Binding-site contacts:
Ligand atom O2 contacts residue ALA52 of chain 1.A at 4.2 Å.
Ligand atom C2 contacts residue GLN55 of chain 1.A at 4.1 Å.
Ligand atom C6 contacts residue ALA56 of chain 1.A at 4.1 Å (hydrophobic).
Ligand atom O3 contacts residue ALA56 of chain 1.A at 4.0 Å.
Ligand atom O3 contacts residue GLN55 of chain 1.A at 4.0 Å.
Ligand atom C2 contacts residue ALA52 of chain 1.A at 3.8 Å (hydrophobic).
Ligand atom C3 contacts residue ALA52 of chain 1.A at 4.4 Å (hydrophobic).
Ligand atom C6 contacts residue ALA52 of chain 1.A at 4.0 Å (hydrophobic).
Ligand atom C1 contacts residue ALA56 of chain 1.A at 4.5 Å (hydrophobic).
Ligand atom O1 contacts residue GLN55 of chain 1.A at 4.4 Å.
Ligand atom C2 contacts residue ALA56 of chain 1.A at 4.3 Å (hydrophobic).
Ligand atom C3 contacts residue GLN55 of chain 1.A at 4.0 Å.
Ligand atom C1 contacts residue GLN55 of chain 1.A at 4.0 Å.

Sequence of chain 1.A:
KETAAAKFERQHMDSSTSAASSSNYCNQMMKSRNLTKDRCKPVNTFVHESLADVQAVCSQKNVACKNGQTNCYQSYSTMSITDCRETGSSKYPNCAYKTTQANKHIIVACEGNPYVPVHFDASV

A protein and the small-molecule ligand that binds it are described below.
Small molecule (SMILES): O[C@@H]1CO[C@@H]2OCC[C@@H]21